The small molecule below binds the protein below.
Small molecule (SMILES): Nc1ncnc2c1ncn2[C@H]1C[C@H](O)[C@@H](COP(=O)(O)O)O1

Binding-site contacts:
Ligand atom N1 contacts residue PRO416 of chain 1.B at 3.2 Å (h-bond).
Ligand atom N7 contacts residue SER417 of chain 1.B at 4.4 Å.
Ligand atom N3 contacts residue PRO416 of chain 1.B at 4.1 Å.
Ligand atom C4 contacts residue PRO200 of chain 1.B at 4.1 Å (hydrophobic).
Ligand atom C6 contacts residue GLY424 of chain 1.B at 4.5 Å.
Ligand atom P contacts residue PRO200 of chain 1.B at 4.5 Å.
Ligand atom C2 contacts residue PRO200 of chain 1.B at 4.1 Å (hydrophobic).
Ligand atom C4 contacts residue PRO416 of chain 1.B at 4.0 Å (hydrophobic).
Ligand atom C8 contacts residue HIS415 of chain 1.B at 3.6 Å.
Ligand atom O3P contacts residue PRO200 of chain 1.B at 3.9 Å.
Ligand atom N6 contacts residue GLY424 of chain 1.B at 3.8 Å.
Ligand atom C6 contacts residue PRO200 of chain 1.B at 4.0 Å (hydrophobic).
Ligand atom C2' contacts residue HIS415 of chain 1.B at 3.9 Å.
Ligand atom N7 contacts residue ASN394 of chain 1.B at 4.3 Å.
Ligand atom N6 contacts residue PRO416 of chain 1.B at 3.1 Å (h-bond).
Ligand atom N6 contacts residue PRO200 of chain 1.B at 4.4 Å.
Ligand atom N1 contacts residue GLY424 of chain 1.B at 3.5 Å (h-bond).
Ligand atom C5 contacts residue PRO416 of chain 1.B at 3.6 Å (hydrophobic).
Ligand atom N1 contacts residue VAL199 of chain 1.B at 3.7 Å.
Ligand atom C2 contacts residue GLY424 of chain 1.B at 4.1 Å.
Ligand atom N6 contacts residue VAL199 of chain 1.B at 4.5 Å.
Ligand atom N7 contacts residue PRO416 of chain 1.B at 4.4 Å.
Ligand atom C2 contacts residue VAL199 of chain 1.B at 4.2 Å (hydrophobic).
Ligand atom C2 contacts residue PRO416 of chain 1.B at 3.9 Å (hydrophobic).
Ligand atom O1P contacts residue PRO200 of chain 1.B at 4.1 Å.
Ligand atom C6 contacts residue SER417 of chain 1.B at 4.5 Å.
Ligand atom N1 contacts residue PRO200 of chain 1.B at 4.1 Å.
Ligand atom C1' contacts residue PRO416 of chain 1.B at 4.5 Å (hydrophobic).
Ligand atom N3 contacts residue PRO200 of chain 1.B at 4.2 Å.
Ligand atom C6 contacts residue PRO416 of chain 1.B at 3.0 Å (hydrophobic).
Ligand atom N9 contacts residue PRO416 of chain 1.B at 4.2 Å.
Ligand atom N7 contacts residue HIS415 of chain 1.B at 3.8 Å.
Ligand atom C5 contacts residue PRO200 of chain 1.B at 3.8 Å (hydrophobic).
Ligand atom O3P contacts residue LYS198 of chain 1.B at 4.5 Å.
Ligand atom C8 contacts residue PRO200 of chain 1.B at 4.4 Å (hydrophobic).
Ligand atom C6 contacts residue VAL199 of chain 1.B at 4.3 Å (hydrophobic).
Ligand atom N7 contacts residue PRO200 of chain 1.B at 4.0 Å.
Ligand atom N9 contacts residue PRO200 of chain 1.B at 4.4 Å.
Ligand atom N6 contacts residue SER417 of chain 1.B at 3.8 Å.

Sequence of chain 1.B:
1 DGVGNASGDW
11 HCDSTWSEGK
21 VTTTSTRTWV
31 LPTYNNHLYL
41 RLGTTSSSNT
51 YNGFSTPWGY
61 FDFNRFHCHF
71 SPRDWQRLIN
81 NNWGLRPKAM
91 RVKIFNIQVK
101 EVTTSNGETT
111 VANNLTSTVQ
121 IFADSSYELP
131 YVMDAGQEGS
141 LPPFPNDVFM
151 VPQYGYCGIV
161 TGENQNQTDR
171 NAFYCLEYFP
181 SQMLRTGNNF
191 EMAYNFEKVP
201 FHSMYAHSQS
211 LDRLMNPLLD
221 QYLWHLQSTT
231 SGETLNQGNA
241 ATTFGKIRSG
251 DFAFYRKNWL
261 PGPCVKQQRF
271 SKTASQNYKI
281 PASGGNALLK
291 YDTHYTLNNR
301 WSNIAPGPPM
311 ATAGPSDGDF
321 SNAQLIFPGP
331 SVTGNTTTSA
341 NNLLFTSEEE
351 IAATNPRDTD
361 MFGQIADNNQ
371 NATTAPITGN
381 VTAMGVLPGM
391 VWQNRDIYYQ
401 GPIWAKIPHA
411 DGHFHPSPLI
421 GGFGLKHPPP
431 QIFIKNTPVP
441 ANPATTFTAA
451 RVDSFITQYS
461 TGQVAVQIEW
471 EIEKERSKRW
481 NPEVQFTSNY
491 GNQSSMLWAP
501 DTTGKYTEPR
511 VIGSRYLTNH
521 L